This small molecule binds to this protein.
Small molecule (SMILES): CC[C@H](C)[C@H](NC(=O)[C@H](C)N)C(=O)N[C@@H](CC(C)C)C(=O)N[C@@H](Cc1cnc[nH]1)C(=O)N[C@@H](CCCN=C(N)N)C(=O)N[C@@H](CC(C)C)C(=O)N[C@@H](CC(C)C)C(=O)N[C@@H](CCC(N)=O)C(=O)N[C@H](C=O)CC(=O)O

Sequence of chain 1.B:
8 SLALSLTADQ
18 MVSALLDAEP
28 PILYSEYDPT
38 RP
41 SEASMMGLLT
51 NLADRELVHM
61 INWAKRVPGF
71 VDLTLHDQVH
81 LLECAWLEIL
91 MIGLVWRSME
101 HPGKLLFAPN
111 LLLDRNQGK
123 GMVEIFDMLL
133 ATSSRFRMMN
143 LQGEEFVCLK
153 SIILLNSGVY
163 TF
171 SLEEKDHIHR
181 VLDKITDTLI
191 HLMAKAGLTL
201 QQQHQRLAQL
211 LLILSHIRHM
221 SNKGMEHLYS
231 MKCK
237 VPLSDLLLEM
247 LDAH

Binding-site contacts:
Ligand atom C contacts residue ILE61 of chain 1.B at 4.2 Å (hydrophobic).
Ligand atom N contacts residue GLU245 of chain 1.B at 4.3 Å.
Ligand atom N contacts residue ILE61 of chain 1.B at 4.3 Å.
Ligand atom CD1 contacts residue MET246 of chain 1.B at 3.7 Å (hydrophobic).
Ligand atom CD2 contacts residue MET246 of chain 1.B at 4.1 Å (hydrophobic).
Ligand atom C contacts residue LYS65 of chain 1.B at 4.0 Å.
Ligand atom ND1 contacts residue VAL79 of chain 1.B at 4.3 Å.
Ligand atom N contacts residue GLU245 of chain 1.B at 3.4 Å (salt-bridge).
Ligand atom CD2 contacts residue LEU82 of chain 1.B at 4.2 Å (hydrophobic).
Ligand atom CD2 contacts residue VAL58 of chain 1.B at 3.9 Å (hydrophobic).
Ligand atom CD2 contacts residue VAL79 of chain 1.B at 3.7 Å (hydrophobic).
Ligand atom CB contacts residue LEU75 of chain 1.B at 4.2 Å (hydrophobic).
Ligand atom CD1 contacts residue VAL58 of chain 1.B at 4.2 Å (hydrophobic).
Ligand atom CG contacts residue LEU75 of chain 1.B at 4.1 Å (hydrophobic).
Ligand atom CD1 contacts residue LEU242 of chain 1.B at 3.8 Å (hydrophobic).
Ligand atom CA contacts residue GLU245 of chain 1.B at 3.3 Å.
Ligand atom CG contacts residue LEU75 of chain 1.B at 4.1 Å (hydrophobic).
Ligand atom O contacts residue LEU75 of chain 1.B at 3.8 Å.
Ligand atom CG2 contacts residue LEU242 of chain 1.B at 3.6 Å (hydrophobic).
Ligand atom C contacts residue LEU75 of chain 1.B at 4.3 Å (hydrophobic).
Ligand atom CD2 contacts residue ILE61 of chain 1.B at 3.8 Å (hydrophobic).
Ligand atom O contacts residue ILE61 of chain 1.B at 4.3 Å.
Ligand atom CD2 contacts residue ASN62 of chain 1.B at 4.1 Å.
Ligand atom CD2 contacts residue GLU83 of chain 1.B at 3.9 Å.
Ligand atom CD1 contacts residue VAL79 of chain 1.B at 3.9 Å (hydrophobic).
Ligand atom CD2 contacts residue LYS65 of chain 1.B at 4.3 Å.
Ligand atom CD2 contacts residue LEU75 of chain 1.B at 3.5 Å (hydrophobic).
Ligand atom CB contacts residue ILE61 of chain 1.B at 3.7 Å (hydrophobic).
Ligand atom C contacts residue GLU245 of chain 1.B at 4.0 Å.
Ligand atom O contacts residue LYS65 of chain 1.B at 2.8 Å (salt-bridge).
Ligand atom CE1 contacts residue VAL79 of chain 1.B at 4.1 Å (hydrophobic).
Ligand atom CD2 contacts residue GLN78 of chain 1.B at 3.6 Å.
Ligand atom CG contacts residue ILE61 of chain 1.B at 3.9 Å (hydrophobic).
Ligand atom CD1 contacts residue ILE61 of chain 1.B at 3.7 Å (hydrophobic).
Ligand atom CG2 contacts residue ASP241 of chain 1.B at 3.9 Å.
Ligand atom N contacts residue GLU245 of chain 1.B at 4.3 Å.
Ligand atom CB contacts residue GLU245 of chain 1.B at 3.3 Å.
Ligand atom O contacts residue GLN78 of chain 1.B at 4.2 Å.
Ligand atom CG2 contacts residue GLU245 of chain 1.B at 3.7 Å.
Ligand atom NE2 contacts residue LEU75 of chain 1.B at 3.7 Å.